The small molecule below binds the protein below.
Small molecule (SMILES): Cn1c(=O)cc(C2CC2)[nH]c1=O

Binding-site contacts:
Ligand atom C10 contacts residue TRP101 of chain 1.B at 3.9 Å (hydrophobic).
Ligand atom C03 contacts residue CYS48 of chain 1.B at 3.5 Å (hydrophobic).
Ligand atom C07 contacts residue TRP106 of chain 1.B at 3.4 Å (hydrophobic).
Ligand atom C06 contacts residue CYS48 of chain 1.B at 3.7 Å (hydrophobic).
Ligand atom C08 contacts residue TYR33 of chain 1.B at 3.7 Å (hydrophobic).
Ligand atom O04 contacts residue SER49 of chain 1.B at 3.5 Å.
Ligand atom C03 contacts residue TRP47 of chain 1.B at 3.8 Å (hydrophobic).
Ligand atom N05 contacts residue TRP106 of chain 1.B at 3.6 Å.
Ligand atom C07 contacts residue SER32 of chain 1.B at 3.7 Å.
Ligand atom O04 contacts residue ASP143 of chain 1.B at 3.9 Å.
Ligand atom C11 contacts residue TRP47 of chain 1.B at 3.5 Å (hydrophobic).
Ligand atom C10 contacts residue TRP106 of chain 1.B at 3.8 Å (hydrophobic).
Ligand atom N05 contacts residue CYS48 of chain 1.B at 2.7 Å (h-bond).
Ligand atom C08 contacts residue TRP106 of chain 1.B at 3.3 Å (hydrophobic).
Ligand atom C06 contacts residue TRP47 of chain 1.B at 3.8 Å (hydrophobic).
Ligand atom C11 contacts residue CYS48 of chain 1.B at 3.3 Å (hydrophobic).
Ligand atom C12 contacts residue TRP106 of chain 1.B at 3.6 Å (hydrophobic).
Ligand atom C10 contacts residue TRP47 of chain 1.B at 4.0 Å (hydrophobic).
Ligand atom N02 contacts residue TRP106 of chain 1.B at 3.3 Å.
Ligand atom C03 contacts residue TRP106 of chain 1.B at 3.2 Å (hydrophobic).
Ligand atom C01 contacts residue TRP106 of chain 1.B at 3.8 Å (hydrophobic).
Ligand atom C06 contacts residue ASP37 of chain 1.B at 3.7 Å.
Ligand atom O04 contacts residue TRP106 of chain 1.B at 3.6 Å.
Ligand atom C12 contacts residue CYS48 of chain 1.B at 3.2 Å (hydrophobic).
Ligand atom C07 contacts residue ASP37 of chain 1.B at 3.2 Å.
Ligand atom C10 contacts residue CYS48 of chain 1.B at 3.8 Å (hydrophobic).
Ligand atom O09 contacts residue TRP106 of chain 1.B at 3.9 Å.
Ligand atom C12 contacts residue TRP101 of chain 1.B at 3.4 Å (hydrophobic).
Ligand atom C08 contacts residue SER32 of chain 1.B at 3.6 Å.
Ligand atom C10 contacts residue ASP37 of chain 1.B at 3.4 Å.
Ligand atom O09 contacts residue TYR33 of chain 1.B at 2.7 Å (h-bond).
Ligand atom O09 contacts residue SER32 of chain 1.B at 3.5 Å (h-bond).
Ligand atom N02 contacts residue LYS31 of chain 1.B at 3.9 Å.
Ligand atom C01 contacts residue SER32 of chain 1.B at 4.0 Å.
Ligand atom C06 contacts residue TRP106 of chain 1.B at 3.5 Å (hydrophobic).
Ligand atom O09 contacts residue SER34 of chain 1.B at 3.9 Å.
Ligand atom O04 contacts residue CYS48 of chain 1.B at 3.5 Å (h-bond).
Ligand atom N05 contacts residue TRP47 of chain 1.B at 3.5 Å.
Ligand atom C01 contacts residue LYS31 of chain 1.B at 3.0 Å.
Ligand atom C11 contacts residue TRP101 of chain 1.B at 3.4 Å (hydrophobic).

Sequence of chain 1.B:
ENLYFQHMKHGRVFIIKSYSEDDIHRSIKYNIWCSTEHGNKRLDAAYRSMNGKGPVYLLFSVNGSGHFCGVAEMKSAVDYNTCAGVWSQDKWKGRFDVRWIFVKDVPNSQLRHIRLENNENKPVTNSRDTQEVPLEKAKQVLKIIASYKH